Binding-site contacts:
Ligand atom C1 contacts residue THR154 of chain 1.A at 3.9 Å.
Ligand atom C3 contacts residue THR154 of chain 1.A at 4.2 Å.
Ligand atom C3 contacts residue ASN152 of chain 1.A at 3.8 Å.
Ligand atom N2 contacts residue THR154 of chain 1.A at 3.4 Å.
Ligand atom C5 contacts residue PHE150 of chain 1.A at 4.2 Å (hydrophobic).
Ligand atom C7 contacts residue ASN152 of chain 1.A at 3.5 Å.
Ligand atom O7 contacts residue ASN152 of chain 1.A at 3.7 Å.
Ligand atom C5 contacts residue ASN152 of chain 1.A at 3.7 Å.
Ligand atom C1 contacts residue PHE150 of chain 1.A at 4.5 Å (hydrophobic).
Ligand atom C7 contacts residue THR154 of chain 1.A at 4.0 Å.
Ligand atom C1 contacts residue ASN152 of chain 1.A at 1.4 Å.
Ligand atom N2 contacts residue ASN152 of chain 1.A at 2.9 Å (h-bond).
Ligand atom C4 contacts residue ASN152 of chain 1.A at 4.2 Å.
Ligand atom O6 contacts residue PHE150 of chain 1.A at 3.8 Å.
Ligand atom O5 contacts residue ASN152 of chain 1.A at 2.4 Å (h-bond).
Ligand atom C8 contacts residue THR154 of chain 1.A at 3.6 Å.
Ligand atom O5 contacts residue PHE150 of chain 1.A at 4.4 Å.
Ligand atom C2 contacts residue THR154 of chain 1.A at 4.2 Å.
Ligand atom C2 contacts residue ASN152 of chain 1.A at 2.5 Å.
Ligand atom C6 contacts residue PHE150 of chain 1.A at 4.4 Å (hydrophobic).

The small molecule below binds the protein below.
Small molecule (SMILES): CC(=O)N[C@@H]1[C@@H](O)[C@H](O)[C@@H](CO)O[C@H]1O

Sequence of chain 1.A:
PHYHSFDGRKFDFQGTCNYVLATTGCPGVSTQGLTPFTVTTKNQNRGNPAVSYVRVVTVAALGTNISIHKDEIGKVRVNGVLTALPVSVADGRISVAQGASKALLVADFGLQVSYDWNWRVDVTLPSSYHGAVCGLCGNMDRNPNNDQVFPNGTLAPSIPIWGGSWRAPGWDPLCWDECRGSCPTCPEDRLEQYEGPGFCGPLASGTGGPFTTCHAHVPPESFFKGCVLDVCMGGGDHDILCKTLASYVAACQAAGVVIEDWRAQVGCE